Sequence of chain 1.B:
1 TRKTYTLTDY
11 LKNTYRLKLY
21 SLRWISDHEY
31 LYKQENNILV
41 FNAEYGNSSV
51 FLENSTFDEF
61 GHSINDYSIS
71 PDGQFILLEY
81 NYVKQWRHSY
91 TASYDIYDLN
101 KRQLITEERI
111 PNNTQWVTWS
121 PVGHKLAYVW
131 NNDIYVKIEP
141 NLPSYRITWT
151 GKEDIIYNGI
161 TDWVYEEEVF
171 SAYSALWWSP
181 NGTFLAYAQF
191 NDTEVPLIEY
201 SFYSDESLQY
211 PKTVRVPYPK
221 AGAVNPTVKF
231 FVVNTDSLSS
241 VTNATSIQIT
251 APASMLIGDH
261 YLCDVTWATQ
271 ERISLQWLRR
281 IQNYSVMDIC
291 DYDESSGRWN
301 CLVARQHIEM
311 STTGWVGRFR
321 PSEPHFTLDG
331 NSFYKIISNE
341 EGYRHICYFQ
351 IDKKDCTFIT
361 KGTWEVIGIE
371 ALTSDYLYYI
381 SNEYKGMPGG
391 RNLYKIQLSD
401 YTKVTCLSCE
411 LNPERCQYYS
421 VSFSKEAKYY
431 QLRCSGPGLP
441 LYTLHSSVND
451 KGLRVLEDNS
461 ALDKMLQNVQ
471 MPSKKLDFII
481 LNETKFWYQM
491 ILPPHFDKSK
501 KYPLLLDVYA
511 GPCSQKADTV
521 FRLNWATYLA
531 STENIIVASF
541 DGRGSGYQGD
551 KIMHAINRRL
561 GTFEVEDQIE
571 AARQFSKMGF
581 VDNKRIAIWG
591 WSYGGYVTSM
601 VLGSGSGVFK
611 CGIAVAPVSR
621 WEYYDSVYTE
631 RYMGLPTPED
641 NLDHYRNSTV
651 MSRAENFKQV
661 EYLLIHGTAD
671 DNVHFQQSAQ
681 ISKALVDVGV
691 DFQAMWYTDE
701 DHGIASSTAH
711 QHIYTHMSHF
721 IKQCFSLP

This protein binds this small molecule.
Small molecule (SMILES): CC(=O)N[C@H]1[C@H](O[C@H]2[C@H](O)[C@@H](NC(C)=O)CO[C@@H]2CO)O[C@H](CO)[C@@H](O)[C@@H]1O

Binding-site contacts:
Ligand atom C5 contacts residue ASN243 of chain 1.B at 3.6 Å.
Ligand atom C2 contacts residue ASN243 of chain 1.B at 2.4 Å.
Ligand atom C8 contacts residue ASN243 of chain 1.B at 4.5 Å.
Ligand atom C7 contacts residue TRP149 of chain 1.B at 4.0 Å (hydrophobic).
Ligand atom O3 contacts residue TRP149 of chain 1.B at 4.2 Å.
Ligand atom N2 contacts residue ASN243 of chain 1.B at 2.9 Å (h-bond).
Ligand atom C1 contacts residue TRP149 of chain 1.B at 3.7 Å (hydrophobic).
Ligand atom N2 contacts residue TRP149 of chain 1.B at 3.4 Å.
Ligand atom C3 contacts residue TRP149 of chain 1.B at 3.9 Å (hydrophobic).
Ligand atom O7 contacts residue THR150 of chain 1.B at 3.3 Å.
Ligand atom O7 contacts residue ASN243 of chain 1.B at 3.5 Å (h-bond).
Ligand atom C7 contacts residue ASN243 of chain 1.B at 3.4 Å.
Ligand atom O5 contacts residue ASN243 of chain 1.B at 2.3 Å (h-bond).
Ligand atom C3 contacts residue ASN243 of chain 1.B at 3.8 Å.
Ligand atom C8 contacts residue TRP149 of chain 1.B at 3.5 Å (hydrophobic).
Ligand atom C2 contacts residue TRP149 of chain 1.B at 4.1 Å (hydrophobic).
Ligand atom C7 contacts residue THR150 of chain 1.B at 4.1 Å.
Ligand atom C1 contacts residue ASN243 of chain 1.B at 1.4 Å.
Ligand atom C4 contacts residue ASN243 of chain 1.B at 4.1 Å.